Sequence of chain 1.B:
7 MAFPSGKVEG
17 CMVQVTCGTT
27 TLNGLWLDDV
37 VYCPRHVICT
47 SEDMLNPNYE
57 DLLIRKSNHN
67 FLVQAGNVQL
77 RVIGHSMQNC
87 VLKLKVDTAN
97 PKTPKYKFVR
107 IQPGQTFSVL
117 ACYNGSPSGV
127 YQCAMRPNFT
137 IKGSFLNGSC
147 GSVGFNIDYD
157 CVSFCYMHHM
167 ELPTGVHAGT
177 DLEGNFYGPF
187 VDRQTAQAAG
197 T

Binding-site contacts:
Ligand atom F1 contacts residue MET166 of chain 1.B at 3.6 Å.
Ligand atom F2 contacts residue GLU167 of chain 1.B at 3.4 Å.
Ligand atom F3 contacts residue MET166 of chain 1.B at 3.1 Å.
Ligand atom C9 contacts residue HIS165 of chain 1.B at 3.5 Å.
Ligand atom C19 contacts residue HIS42 of chain 1.B at 3.5 Å.
Ligand atom F3 contacts residue GLU167 of chain 1.B at 2.8 Å.
Ligand atom O4 contacts residue GLN190 of chain 1.B at 3.3 Å.
Ligand atom C14 contacts residue GLU167 of chain 1.B at 3.8 Å.
Ligand atom C1 contacts residue HIS165 of chain 1.B at 3.7 Å.
Ligand atom N1 contacts residue HIS165 of chain 1.B at 3.1 Å (h-bond).
Ligand atom C23 contacts residue GLU167 of chain 1.B at 3.3 Å.
Ligand atom N2 contacts residue PHE141 of chain 1.B at 3.4 Å (h-bond).
Ligand atom C20 contacts residue MET166 of chain 1.B at 3.8 Å (hydrophobic).
Ligand atom N2 contacts residue GLU167 of chain 1.B at 3.1 Å (salt-bridge).
Ligand atom O1 contacts residue GLU167 of chain 1.B at 3.3 Å.
Ligand atom N5 contacts residue SER145 of chain 1.B at 3.8 Å.
Ligand atom C3 contacts residue CYS146 of chain 1.B at 1.8 Å (hydrophobic).
Ligand atom O1 contacts residue PHE141 of chain 1.B at 3.6 Å.
Ligand atom C2 contacts residue CYS146 of chain 1.B at 2.9 Å (hydrophobic).
Ligand atom F2 contacts residue PRO169 of chain 1.B at 3.5 Å.
Ligand atom C4 contacts residue CYS146 of chain 1.B at 3.4 Å (hydrophobic).
Ligand atom F3 contacts residue LEU168 of chain 1.B at 3.2 Å.
Ligand atom C4 contacts residue SER145 of chain 1.B at 3.8 Å.
Ligand atom O1 contacts residue HIS164 of chain 1.B at 2.8 Å (h-bond).
Ligand atom C8 contacts residue GLU167 of chain 1.B at 3.4 Å.
Ligand atom O3 contacts residue GLU167 of chain 1.B at 2.9 Å (salt-bridge).
Ligand atom C22 contacts residue MET166 of chain 1.B at 3.8 Å (hydrophobic).
Ligand atom C12 contacts residue HIS42 of chain 1.B at 3.7 Å.
Ligand atom C22 contacts residue GLU167 of chain 1.B at 3.4 Å.
Ligand atom O3 contacts residue MET166 of chain 1.B at 3.3 Å.
Ligand atom F1 contacts residue GLN193 of chain 1.B at 3.5 Å.
Ligand atom N5 contacts residue GLY144 of chain 1.B at 3.7 Å.
Ligand atom O1 contacts residue HIS173 of chain 1.B at 3.4 Å.
Ligand atom N1 contacts residue CYS146 of chain 1.B at 3.1 Å (h-bond).
Ligand atom C6 contacts residue ASN143 of chain 1.B at 3.3 Å.
Ligand atom N5 contacts residue CYS146 of chain 1.B at 2.7 Å (h-bond).
Ligand atom F1 contacts residue THR191 of chain 1.B at 2.9 Å.
Ligand atom C21 contacts residue GLU167 of chain 1.B at 3.6 Å.
Ligand atom C7 contacts residue ASN143 of chain 1.B at 3.5 Å.
Ligand atom N4 contacts residue GLU167 of chain 1.B at 2.8 Å (salt-bridge).

This protein binds this small molecule.
Small molecule (SMILES): [H]/N=C/[C@H](C[C@@H]1CCNC1=O)NC(=O)[C@@H]1[C@@H]2[C@H](CN1C(=O)[C@@H](NC(=O)C(F)(F)F)C(C)(C)C)C2(C)C